Sequence of chain 1.C:
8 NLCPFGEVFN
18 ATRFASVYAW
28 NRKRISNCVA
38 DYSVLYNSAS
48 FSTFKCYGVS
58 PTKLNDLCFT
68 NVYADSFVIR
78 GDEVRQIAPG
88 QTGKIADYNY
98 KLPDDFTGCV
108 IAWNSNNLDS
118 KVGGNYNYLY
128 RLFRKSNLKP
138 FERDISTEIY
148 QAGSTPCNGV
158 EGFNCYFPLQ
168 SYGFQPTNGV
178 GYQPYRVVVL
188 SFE

This protein binds this small molecule.
Small molecule (SMILES): CC(=O)N[C@@H]1[C@@H](O)[C@H](O)[C@@H](CO)O[C@H]1O

Binding-site contacts:
Ligand atom O7 contacts residue ASN17 of chain 1.C at 3.2 Å (h-bond).
Ligand atom N2 contacts residue ASN17 of chain 1.C at 3.0 Å (h-bond).
Ligand atom O3 contacts residue VAL41 of chain 1.C at 4.2 Å.
Ligand atom C2 contacts residue ASN17 of chain 1.C at 2.5 Å.
Ligand atom C7 contacts residue ASN17 of chain 1.C at 3.3 Å.
Ligand atom C1 contacts residue ASN17 of chain 1.C at 1.4 Å.
Ligand atom C4 contacts residue ASN17 of chain 1.C at 4.2 Å.
Ligand atom C8 contacts residue ASN17 of chain 1.C at 4.5 Å.
Ligand atom O5 contacts residue ASN17 of chain 1.C at 2.3 Å (h-bond).
Ligand atom C8 contacts residue LEU42 of chain 1.C at 4.0 Å (hydrophobic).
Ligand atom O7 contacts residue GLY13 of chain 1.C at 3.4 Å.
Ligand atom C3 contacts residue ASN17 of chain 1.C at 3.8 Å.
Ligand atom C8 contacts residue PHE16 of chain 1.C at 3.6 Å (hydrophobic).
Ligand atom C7 contacts residue PHE16 of chain 1.C at 4.4 Å (hydrophobic).
Ligand atom C5 contacts residue ASN17 of chain 1.C at 3.6 Å.
Ligand atom C8 contacts residue PHE12 of chain 1.C at 4.4 Å (hydrophobic).
Ligand atom C7 contacts residue GLY13 of chain 1.C at 4.4 Å.